This small molecule binds to this protein.
Small molecule (SMILES): CC(=O)N[C@H]1[C@H](O[C@H]2[C@H](O)[C@@H](NC(C)=O)CO[C@@H]2CO)O[C@H](CO)[C@@H](O)[C@@H]1O

Sequence of chain 1.B:
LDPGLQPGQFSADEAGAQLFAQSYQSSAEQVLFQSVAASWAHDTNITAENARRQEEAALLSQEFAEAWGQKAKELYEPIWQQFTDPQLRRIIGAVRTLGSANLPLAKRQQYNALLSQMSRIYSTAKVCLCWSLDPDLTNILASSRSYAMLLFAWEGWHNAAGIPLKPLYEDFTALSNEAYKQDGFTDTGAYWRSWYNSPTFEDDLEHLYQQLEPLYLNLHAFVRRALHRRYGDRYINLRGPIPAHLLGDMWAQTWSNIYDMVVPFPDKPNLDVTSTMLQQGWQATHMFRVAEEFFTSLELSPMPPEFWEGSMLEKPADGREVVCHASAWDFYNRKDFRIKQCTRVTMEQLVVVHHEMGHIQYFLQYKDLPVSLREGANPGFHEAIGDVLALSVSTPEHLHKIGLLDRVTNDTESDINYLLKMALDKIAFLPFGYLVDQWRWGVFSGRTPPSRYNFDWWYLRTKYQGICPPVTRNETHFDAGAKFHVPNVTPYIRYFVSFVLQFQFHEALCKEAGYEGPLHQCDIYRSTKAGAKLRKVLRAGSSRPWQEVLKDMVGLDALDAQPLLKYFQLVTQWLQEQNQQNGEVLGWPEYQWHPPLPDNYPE

Binding-site contacts:
Ligand atom C2 contacts residue ASN416 of chain 1.B at 2.5 Å.
Ligand atom C3 contacts residue GLN527 of chain 1.B at 3.5 Å.
Ligand atom C7 contacts residue GLN527 of chain 1.B at 3.9 Å.
Ligand atom O4 contacts residue PRO524 of chain 1.B at 3.8 Å.
Ligand atom C3 contacts residue PRO524 of chain 1.B at 4.0 Å (hydrophobic).
Ligand atom N2 contacts residue GLN527 of chain 1.B at 3.2 Å (h-bond).
Ligand atom C3 contacts residue ASN416 of chain 1.B at 3.9 Å.
Ligand atom C5 contacts residue ASN416 of chain 1.B at 3.7 Å.
Ligand atom C8 contacts residue GLN527 of chain 1.B at 4.2 Å.
Ligand atom C6 contacts residue GLU522 of chain 1.B at 4.4 Å.
Ligand atom N2 contacts residue ASN416 of chain 1.B at 3.0 Å (h-bond).
Ligand atom O7 contacts residue PRO524 of chain 1.B at 3.4 Å.
Ligand atom C8 contacts residue GLU403 of chain 1.B at 4.1 Å.
Ligand atom C6 contacts residue GLY523 of chain 1.B at 4.5 Å.
Ligand atom C1 contacts residue GLN527 of chain 1.B at 3.7 Å.
Ligand atom C8 contacts residue ASN416 of chain 1.B at 4.3 Å.
Ligand atom O3 contacts residue GLN527 of chain 1.B at 4.3 Å.
Ligand atom C4 contacts residue GLU522 of chain 1.B at 4.0 Å.
Ligand atom C7 contacts residue ASN416 of chain 1.B at 2.9 Å.
Ligand atom O5 contacts residue ASN416 of chain 1.B at 2.4 Å (h-bond).
Ligand atom O7 contacts residue ASN416 of chain 1.B at 2.2 Å (h-bond).
Ligand atom C7 contacts residue PRO524 of chain 1.B at 4.5 Å (hydrophobic).
Ligand atom C1 contacts residue ASN416 of chain 1.B at 1.5 Å.
Ligand atom O5 contacts residue GLY523 of chain 1.B at 4.1 Å.
Ligand atom C4 contacts residue ASN416 of chain 1.B at 4.3 Å.
Ligand atom O6 contacts residue GLY523 of chain 1.B at 4.5 Å.
Ligand atom O3 contacts residue PRO524 of chain 1.B at 4.2 Å.
Ligand atom C2 contacts residue GLN527 of chain 1.B at 3.6 Å.